Sequence of chain 1.B:
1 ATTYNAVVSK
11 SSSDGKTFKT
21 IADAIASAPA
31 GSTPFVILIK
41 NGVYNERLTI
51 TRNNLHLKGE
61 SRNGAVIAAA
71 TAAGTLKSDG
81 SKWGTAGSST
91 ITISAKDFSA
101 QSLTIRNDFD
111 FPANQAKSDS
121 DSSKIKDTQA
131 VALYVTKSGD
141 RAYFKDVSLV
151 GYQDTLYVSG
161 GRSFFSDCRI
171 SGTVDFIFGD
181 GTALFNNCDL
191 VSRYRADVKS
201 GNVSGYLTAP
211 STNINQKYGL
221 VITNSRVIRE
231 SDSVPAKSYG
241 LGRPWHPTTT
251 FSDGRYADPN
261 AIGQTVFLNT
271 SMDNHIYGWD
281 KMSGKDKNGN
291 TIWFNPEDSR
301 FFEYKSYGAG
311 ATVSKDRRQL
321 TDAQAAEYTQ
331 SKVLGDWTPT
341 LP

The protein below binds the small molecule below.
Small molecule (SMILES): COC(=O)[C@H]1O[C@@H](O[C@@H]2[C@H](O)[C@@H](O)[C@@H](O[C@@H]3[C@H](O)[C@@H](O)[C@@H](O[C@@H]4[C@H](O)[C@@H](O)[C@@H](O[C@@H]5[C@H](O)[C@@H](O)[C@@H](O[C@@H]6[C@H](O)[C@@H](O)[C@@H](O)O[C@@H]6C(=O)O)O[C@@H]5C(=O)O)O[C@@H]4C(=O)O)O[C@@H]3C(=O)O)O[C@@H]2C(=O)O)[C@H](O)[C@@H](O)[C@H]1O

Binding-site contacts:
Ligand atom C1 contacts residue ARG243 of chain 1.B at 3.7 Å.
Ligand atom O5 contacts residue GLN153 of chain 1.B at 3.1 Å (h-bond).
Ligand atom O3 contacts residue TYR206 of chain 1.B at 3.3 Å (h-bond).
Ligand atom O5 contacts residue ARG243 of chain 1.B at 3.0 Å (salt-bridge).
Ligand atom C2 contacts residue THR85 of chain 1.B at 3.8 Å.
Ligand atom C6 contacts residue THR85 of chain 1.B at 3.7 Å.
Ligand atom O5 contacts residue TRP245 of chain 1.B at 2.8 Å (h-bond).
Ligand atom O2 contacts residue ASP154 of chain 1.B at 3.0 Å (salt-bridge).
Ligand atom C6 contacts residue THR248 of chain 1.B at 3.4 Å.
Ligand atom O2 contacts residue GLN129 of chain 1.B at 3.3 Å (h-bond).
Ligand atom O6A contacts residue ASP154 of chain 1.B at 2.7 Å (salt-bridge).
Ligand atom C3 contacts residue THR85 of chain 1.B at 3.6 Å.
Ligand atom O2 contacts residue THR85 of chain 1.B at 3.1 Å (h-bond).
Ligand atom O6A contacts residue GLN129 of chain 1.B at 3.8 Å.
Ligand atom O2 contacts residue THR248 of chain 1.B at 2.9 Å (h-bond).
Ligand atom O2 contacts residue PRO247 of chain 1.B at 3.4 Å.
Ligand atom C6 contacts residue ASP175 of chain 1.B at 3.1 Å.
Ligand atom O3 contacts residue THR85 of chain 1.B at 2.7 Å (h-bond).
Ligand atom C4 contacts residue MET282 of chain 1.B at 3.7 Å (hydrophobic).
Ligand atom O6B contacts residue PRO247 of chain 1.B at 3.5 Å.
Ligand atom O6A contacts residue THR248 of chain 1.B at 2.6 Å (h-bond).
Ligand atom C3 contacts residue MET282 of chain 1.B at 3.8 Å (hydrophobic).
Ligand atom O6B contacts residue TRP245 of chain 1.B at 3.1 Å (h-bond).
Ligand atom C6 contacts residue ASP154 of chain 1.B at 3.3 Å.
Ligand atom O6B contacts residue THR85 of chain 1.B at 3.6 Å.
Ligand atom C6 contacts residue GLN153 of chain 1.B at 3.8 Å.
Ligand atom O6B contacts residue ARG243 of chain 1.B at 2.9 Å (salt-bridge).
Ligand atom C2 contacts residue THR248 of chain 1.B at 3.5 Å.
Ligand atom O3 contacts residue GLN153 of chain 1.B at 3.1 Å (h-bond).
Ligand atom C1 contacts residue TRP245 of chain 1.B at 3.5 Å (hydrophobic).
Ligand atom C5 contacts residue ASP175 of chain 1.B at 3.6 Å.
Ligand atom O5 contacts residue GLN129 of chain 1.B at 3.4 Å (h-bond).
Ligand atom O4 contacts residue TRP245 of chain 1.B at 3.8 Å.
Ligand atom O2 contacts residue VAL174 of chain 1.B at 3.8 Å.
Ligand atom O6B contacts residue ASP154 of chain 1.B at 3.2 Å (salt-bridge).
Ligand atom O6B contacts residue THR248 of chain 1.B at 3.0 Å (h-bond).
Ligand atom O6A contacts residue GLN153 of chain 1.B at 2.8 Å (h-bond).
Ligand atom O6B contacts residue ALA86 of chain 1.B at 2.8 Å (h-bond).
Ligand atom O6B contacts residue ASP175 of chain 1.B at 2.6 Å (salt-bridge).
Ligand atom O6A contacts residue THR85 of chain 1.B at 3.5 Å (h-bond).